This small molecule binds to this protein.
Small molecule (SMILES): OC[C@H]1O[C@@H](O)[C@H](O)[C@@H](O)[C@H]1O

Binding-site contacts:
Ligand atom C2 contacts residue ASP74 of chain 1.A at 3.3 Å.
Ligand atom C6 contacts residue TYR78 of chain 1.A at 4.1 Å (hydrophobic).
Ligand atom O3 contacts residue ARG41 of chain 1.A at 2.7 Å (salt-bridge).
Ligand atom O4 contacts residue ARG41 of chain 1.A at 2.8 Å (salt-bridge).
Ligand atom C3 contacts residue ASN76 of chain 1.A at 3.7 Å.
Ligand atom O3 contacts residue ASP74 of chain 1.A at 4.1 Å.
Ligand atom C2 contacts residue ASN76 of chain 1.A at 4.3 Å.
Ligand atom C5 contacts residue TYR113 of chain 1.A at 3.8 Å (hydrophobic).
Ligand atom O2 contacts residue ASN76 of chain 1.A at 3.3 Å (h-bond).
Ligand atom O2 contacts residue ASP74 of chain 1.A at 2.6 Å (salt-bridge).
Ligand atom C5 contacts residue TYR78 of chain 1.A at 3.6 Å (hydrophobic).
Ligand atom O6 contacts residue TYR78 of chain 1.A at 3.5 Å.
Ligand atom C4 contacts residue ARG41 of chain 1.A at 3.5 Å.
Ligand atom O6 contacts residue ASN80 of chain 1.A at 2.8 Å (h-bond).
Ligand atom C1 contacts residue ASP74 of chain 1.A at 4.3 Å.
Ligand atom C2 contacts residue TYR78 of chain 1.A at 4.5 Å (hydrophobic).
Ligand atom O3 contacts residue ASN76 of chain 1.A at 2.6 Å (h-bond).
Ligand atom O5 contacts residue TYR78 of chain 1.A at 4.5 Å.
Ligand atom O3 contacts residue TYR78 of chain 1.A at 4.5 Å.
Ligand atom C3 contacts residue ARG41 of chain 1.A at 3.8 Å.
Ligand atom C4 contacts residue TYR113 of chain 1.A at 3.7 Å (hydrophobic).
Ligand atom O2 contacts residue VAL71 of chain 1.A at 3.8 Å.
Ligand atom C3 contacts residue TYR78 of chain 1.A at 3.9 Å (hydrophobic).
Ligand atom C3 contacts residue ASP74 of chain 1.A at 4.4 Å.
Ligand atom O1 contacts residue ASP74 of chain 1.A at 3.9 Å.
Ligand atom C5 contacts residue ASN80 of chain 1.A at 4.2 Å.
Ligand atom O6 contacts residue PHE115 of chain 1.A at 4.1 Å.
Ligand atom C6 contacts residue ASN80 of chain 1.A at 3.3 Å.
Ligand atom C1 contacts residue TYR78 of chain 1.A at 4.1 Å (hydrophobic).
Ligand atom O4 contacts residue SER120 of chain 1.A at 4.3 Å.
Ligand atom O4 contacts residue TYR113 of chain 1.A at 4.5 Å.
Ligand atom C6 contacts residue TYR113 of chain 1.A at 3.6 Å (hydrophobic).
Ligand atom C4 contacts residue TYR78 of chain 1.A at 4.1 Å (hydrophobic).
Ligand atom O6 contacts residue TYR113 of chain 1.A at 4.2 Å.
Ligand atom C6 contacts residue PHE115 of chain 1.A at 3.8 Å (hydrophobic).
Ligand atom C1 contacts residue VAL71 of chain 1.A at 4.4 Å (hydrophobic).

Sequence of chain 1.A:
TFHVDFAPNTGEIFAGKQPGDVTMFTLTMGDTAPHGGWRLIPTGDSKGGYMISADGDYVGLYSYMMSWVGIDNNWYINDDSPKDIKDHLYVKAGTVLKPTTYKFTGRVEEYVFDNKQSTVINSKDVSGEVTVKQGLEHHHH